Sequence of chain 1.A:
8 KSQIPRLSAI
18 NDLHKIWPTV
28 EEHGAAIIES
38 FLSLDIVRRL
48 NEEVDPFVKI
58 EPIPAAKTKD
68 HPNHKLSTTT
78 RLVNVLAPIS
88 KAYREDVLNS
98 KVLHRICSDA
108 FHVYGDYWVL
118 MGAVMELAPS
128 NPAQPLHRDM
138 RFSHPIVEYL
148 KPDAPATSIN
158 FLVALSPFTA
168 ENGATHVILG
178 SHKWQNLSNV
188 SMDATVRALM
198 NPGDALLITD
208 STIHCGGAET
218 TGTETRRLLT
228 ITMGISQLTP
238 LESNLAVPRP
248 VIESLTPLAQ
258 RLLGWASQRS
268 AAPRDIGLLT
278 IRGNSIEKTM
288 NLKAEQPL

Binding-site contacts:
Ligand atom C19 contacts residue MET118 of chain 1.A at 4.0 Å (hydrophobic).
Ligand atom N17 contacts residue ASP136 of chain 1.A at 3.9 Å.
Ligand atom C14 contacts residue HIS134 of chain 1.A at 3.7 Å.
Ligand atom C13 contacts residue HIS134 of chain 1.A at 4.0 Å.
Ligand atom C12 contacts residue PRO132 of chain 1.A at 3.9 Å (hydrophobic).
Ligand atom O5 contacts residue ILE273 of chain 2.A at 3.8 Å.
Ligand atom C1 contacts residue LEU79 of chain 1.A at 3.8 Å (hydrophobic).
Ligand atom C1 contacts residue MET122 of chain 1.A at 3.7 Å (hydrophobic).
Ligand atom C9 contacts residue HIS134 of chain 1.A at 3.7 Å.
Ligand atom C1 contacts residue AKG1 of chain 1.C at 3.7 Å.
Ligand atom C7 contacts residue AKG1 of chain 1.C at 3.4 Å.
Ligand atom C10 contacts residue PHE139 of chain 1.A at 3.8 Å (hydrophobic).
Ligand atom C10 contacts residue HIS134 of chain 1.A at 3.6 Å.
Ligand atom O5 contacts residue LEU73 of chain 1.A at 3.8 Å.
Ligand atom C14 contacts residue AKG1 of chain 1.C at 3.6 Å.
Ligand atom C7 contacts residue ASP136 of chain 1.A at 3.8 Å.
Ligand atom C14 contacts residue GLN131 of chain 1.A at 4.0 Å.
Ligand atom C20 contacts residue MET118 of chain 1.A at 3.6 Å (hydrophobic).
Ligand atom C11 contacts residue PRO132 of chain 1.A at 3.9 Å (hydrophobic).
Ligand atom C13 contacts residue LEU73 of chain 1.A at 4.0 Å (hydrophobic).
Ligand atom C2 contacts residue LEU79 of chain 1.A at 3.7 Å (hydrophobic).
Ligand atom C13 contacts residue GLN131 of chain 1.A at 3.5 Å.
Ligand atom C11 contacts residue LYS72 of chain 1.A at 3.8 Å.
Ligand atom C8 contacts residue ASP136 of chain 1.A at 4.0 Å.
Ligand atom C20 contacts residue THR227 of chain 1.A at 3.7 Å.
Ligand atom C8 contacts residue AKG1 of chain 1.C at 3.9 Å.
Ligand atom C8 contacts residue HIS134 of chain 1.A at 3.6 Å.
Ligand atom C18 contacts residue AKG1 of chain 1.C at 3.6 Å.
Ligand atom O5 contacts residue ASN70 of chain 1.A at 2.9 Å (h-bond).
Ligand atom O16 contacts residue ASP136 of chain 1.A at 3.4 Å.
Ligand atom C11 contacts residue HIS134 of chain 1.A at 3.8 Å.
Ligand atom C15 contacts residue ASP136 of chain 1.A at 3.6 Å.
Ligand atom C19 contacts residue AKG1 of chain 1.C at 3.8 Å.
Ligand atom C2 contacts residue AKG1 of chain 1.C at 3.4 Å.
Ligand atom C3 contacts residue AKG1 of chain 1.C at 3.6 Å.
Ligand atom O16 contacts residue MET137 of chain 1.A at 3.0 Å (h-bond).
Ligand atom C1 contacts residue MET118 of chain 1.A at 3.6 Å (hydrophobic).
Ligand atom C12 contacts residue HIS134 of chain 1.A at 4.0 Å.
Ligand atom C23 contacts residue LYS72 of chain 1.A at 3.6 Å.
Ligand atom C20 contacts residue AKG1 of chain 1.C at 4.0 Å.

Sequence of chain 2.A:
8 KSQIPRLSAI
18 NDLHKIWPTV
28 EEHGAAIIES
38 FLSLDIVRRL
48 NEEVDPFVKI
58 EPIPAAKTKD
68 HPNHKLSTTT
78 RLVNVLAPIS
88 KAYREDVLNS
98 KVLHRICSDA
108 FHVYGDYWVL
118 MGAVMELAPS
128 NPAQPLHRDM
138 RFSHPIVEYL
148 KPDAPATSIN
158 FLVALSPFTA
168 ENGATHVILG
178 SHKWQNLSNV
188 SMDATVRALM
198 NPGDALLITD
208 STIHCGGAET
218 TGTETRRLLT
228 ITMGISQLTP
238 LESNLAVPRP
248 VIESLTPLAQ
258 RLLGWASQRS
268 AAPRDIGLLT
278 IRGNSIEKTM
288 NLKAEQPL

This protein binds this small molecule.
Small molecule (SMILES): CN1C(=O)c2ccccc2NC(=O)[C@@H]1Cc1ccccc1